The small molecule below binds the protein below.
Small molecule (SMILES): COC(=O)c1cc(-c2ccc3c(c2)OCO3)nc2cc(-c3ccccc3)nn12

Binding-site contacts:
Ligand atom C25 contacts residue LEU471 of chain 1.C at 3.6 Å (hydrophobic).
Ligand atom C16 contacts residue GLN304 of chain 1.C at 4.0 Å.
Ligand atom C09 contacts residue ASN469 of chain 1.C at 3.9 Å.
Ligand atom C18 contacts residue ASN469 of chain 1.C at 3.6 Å.
Ligand atom C27 contacts residue GLY136 of chain 1.C at 3.7 Å.
Ligand atom N12 contacts residue PHE308 of chain 1.C at 3.2 Å.
Ligand atom C22 contacts residue GLY136 of chain 1.C at 3.9 Å.
Ligand atom C24 contacts residue LEU471 of chain 1.C at 3.6 Å (hydrophobic).
Ligand atom N13 contacts residue ILE132 of chain 1.C at 3.9 Å.
Ligand atom C14 contacts residue PHE308 of chain 1.C at 4.0 Å (hydrophobic).
Ligand atom C19 contacts residue ASN469 of chain 1.C at 3.0 Å.
Ligand atom C07 contacts residue LEU471 of chain 1.C at 4.0 Å (hydrophobic).
Ligand atom O28 contacts residue THR140 of chain 1.C at 3.6 Å (h-bond).
Ligand atom O02 contacts residue PHE182 of chain 1.C at 4.0 Å.
Ligand atom C21 contacts residue LEU471 of chain 1.C at 3.6 Å (hydrophobic).
Ligand atom C17 contacts residue GLN304 of chain 1.C at 3.2 Å.
Ligand atom O04 contacts residue THR315 of chain 1.C at 3.6 Å.
Ligand atom C20 contacts residue LEU471 of chain 1.C at 3.8 Å (hydrophobic).
Ligand atom C18 contacts residue GLN304 of chain 1.C at 3.2 Å.
Ligand atom C11 contacts residue ASN469 of chain 1.C at 3.8 Å.
Ligand atom C15 contacts residue PHE308 of chain 1.C at 3.5 Å (hydrophobic).
Ligand atom O26 contacts residue ALA473 of chain 1.C at 3.4 Å (h-bond).
Ligand atom C27 contacts residue ALA473 of chain 1.C at 3.5 Å (hydrophobic).
Ligand atom C06 contacts residue LEU471 of chain 1.C at 3.3 Å (hydrophobic).
Ligand atom N12 contacts residue ASN469 of chain 1.C at 3.6 Å.
Ligand atom C01 contacts residue PHE182 of chain 1.C at 3.6 Å (hydrophobic).
Ligand atom O26 contacts residue ARG139 of chain 1.C at 3.9 Å.
Ligand atom C15 contacts residue ILE132 of chain 1.C at 3.6 Å (hydrophobic).
Ligand atom C05 contacts residue LEU471 of chain 1.C at 3.8 Å (hydrophobic).
Ligand atom C03 contacts residue LEU471 of chain 1.C at 3.7 Å (hydrophobic).
Ligand atom C09 contacts residue ILE132 of chain 1.C at 3.5 Å (hydrophobic).
Ligand atom O28 contacts residue TRP189 of chain 1.C at 3.5 Å (h-bond).
Ligand atom C23 contacts residue GLY136 of chain 1.C at 3.8 Å.
Ligand atom C10 contacts residue ILE132 of chain 1.C at 3.8 Å (hydrophobic).
Ligand atom C16 contacts residue PHE308 of chain 1.C at 3.6 Å (hydrophobic).
Ligand atom N08 contacts residue ILE132 of chain 1.C at 3.8 Å.
Ligand atom C11 contacts residue PHE308 of chain 1.C at 3.9 Å (hydrophobic).
Ligand atom C27 contacts residue THR140 of chain 1.C at 3.0 Å.
Ligand atom C14 contacts residue ASN469 of chain 1.C at 3.9 Å.
Ligand atom O02 contacts residue LEU471 of chain 1.C at 3.8 Å.

Sequence of chain 1.C:
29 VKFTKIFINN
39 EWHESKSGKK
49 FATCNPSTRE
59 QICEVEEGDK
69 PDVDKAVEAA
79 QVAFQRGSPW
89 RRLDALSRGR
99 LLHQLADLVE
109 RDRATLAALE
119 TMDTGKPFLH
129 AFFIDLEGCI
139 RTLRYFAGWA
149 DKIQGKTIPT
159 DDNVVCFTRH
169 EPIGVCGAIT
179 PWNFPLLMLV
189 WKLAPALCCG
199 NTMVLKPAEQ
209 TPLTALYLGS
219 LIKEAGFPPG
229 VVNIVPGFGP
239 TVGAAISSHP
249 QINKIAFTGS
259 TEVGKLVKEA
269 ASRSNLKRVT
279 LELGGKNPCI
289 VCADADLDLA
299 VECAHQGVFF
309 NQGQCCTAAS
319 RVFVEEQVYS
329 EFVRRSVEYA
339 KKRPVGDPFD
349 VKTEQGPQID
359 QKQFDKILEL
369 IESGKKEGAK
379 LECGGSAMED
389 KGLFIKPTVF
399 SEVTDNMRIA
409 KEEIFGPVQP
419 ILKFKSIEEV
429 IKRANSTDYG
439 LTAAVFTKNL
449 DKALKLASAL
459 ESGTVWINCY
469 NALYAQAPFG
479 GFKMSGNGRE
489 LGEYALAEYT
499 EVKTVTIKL